This small molecule binds to this protein.
Small molecule (SMILES): Cc1ccncc1NC(=O)C1[C@H]2CCCC[C@@H]12

Binding-site contacts:
Ligand atom C9 contacts residue ASP187 of chain 2.A at 4.0 Å.
Ligand atom C4 contacts residue MET165 of chain 2.A at 3.7 Å (hydrophobic).
Ligand atom C9 contacts residue HIS41 of chain 2.A at 3.7 Å.
Ligand atom C5 contacts residue CYS145 of chain 2.A at 3.7 Å (hydrophobic).
Ligand atom C4 contacts residue GLU166 of chain 2.A at 3.5 Å.
Ligand atom C6 contacts residue GLU166 of chain 2.A at 3.8 Å.
Ligand atom N contacts residue SER144 of chain 2.A at 4.0 Å.
Ligand atom C8 contacts residue HIS164 of chain 2.A at 3.7 Å.
Ligand atom C13 contacts residue GLN189 of chain 2.A at 4.0 Å.
Ligand atom O contacts residue MET165 of chain 2.A at 3.4 Å.
Ligand atom C7 contacts residue HIS164 of chain 2.A at 3.6 Å.
Ligand atom C8 contacts residue MET165 of chain 2.A at 3.8 Å (hydrophobic).
Ligand atom C2 contacts residue GLU166 of chain 2.A at 3.8 Å.
Ligand atom N1 contacts residue CYS145 of chain 2.A at 3.6 Å.
Ligand atom C4 contacts residue HIS163 of chain 2.A at 3.2 Å.
Ligand atom C5 contacts residue GLU166 of chain 2.A at 4.0 Å.
Ligand atom C10 contacts residue TYR54 of chain 2.A at 4.0 Å (hydrophobic).
Ligand atom C3 contacts residue HIS163 of chain 2.A at 4.0 Å.
Ligand atom C10 contacts residue HIS41 of chain 2.A at 3.5 Å.
Ligand atom N1 contacts residue HIS164 of chain 2.A at 3.7 Å.
Ligand atom C11 contacts residue MET49 of chain 2.A at 3.8 Å (hydrophobic).
Ligand atom N contacts residue HIS163 of chain 2.A at 2.8 Å (h-bond).
Ligand atom C9 contacts residue HIS164 of chain 2.A at 3.8 Å.
Ligand atom C1 contacts residue ASN142 of chain 2.A at 4.0 Å.
Ligand atom O contacts residue GLU166 of chain 2.A at 2.9 Å (salt-bridge).
Ligand atom C2 contacts residue LEU141 of chain 2.A at 3.6 Å (hydrophobic).
Ligand atom C10 contacts residue ASP187 of chain 2.A at 3.8 Å.
Ligand atom N contacts residue MET165 of chain 2.A at 4.1 Å.
Ligand atom C4 contacts residue CYS145 of chain 2.A at 3.5 Å (hydrophobic).
Ligand atom C6 contacts residue HIS164 of chain 2.A at 3.6 Å.
Ligand atom N contacts residue GLU166 of chain 2.A at 3.6 Å.
Ligand atom C6 contacts residue MET165 of chain 2.A at 3.8 Å (hydrophobic).
Ligand atom C3 contacts residue LEU141 of chain 2.A at 3.7 Å (hydrophobic).
Ligand atom C11 contacts residue GLN189 of chain 2.A at 4.0 Å.
Ligand atom N contacts residue PHE140 of chain 2.A at 3.8 Å.
Ligand atom C3 contacts residue PHE140 of chain 2.A at 3.3 Å (hydrophobic).
Ligand atom C contacts residue ASN142 of chain 2.A at 3.4 Å.
Ligand atom C2 contacts residue ASN142 of chain 2.A at 3.5 Å.
Ligand atom C3 contacts residue GLU166 of chain 2.A at 3.7 Å.
Ligand atom C12 contacts residue MET49 of chain 2.A at 3.9 Å (hydrophobic).

Sequence of chain 2.A:
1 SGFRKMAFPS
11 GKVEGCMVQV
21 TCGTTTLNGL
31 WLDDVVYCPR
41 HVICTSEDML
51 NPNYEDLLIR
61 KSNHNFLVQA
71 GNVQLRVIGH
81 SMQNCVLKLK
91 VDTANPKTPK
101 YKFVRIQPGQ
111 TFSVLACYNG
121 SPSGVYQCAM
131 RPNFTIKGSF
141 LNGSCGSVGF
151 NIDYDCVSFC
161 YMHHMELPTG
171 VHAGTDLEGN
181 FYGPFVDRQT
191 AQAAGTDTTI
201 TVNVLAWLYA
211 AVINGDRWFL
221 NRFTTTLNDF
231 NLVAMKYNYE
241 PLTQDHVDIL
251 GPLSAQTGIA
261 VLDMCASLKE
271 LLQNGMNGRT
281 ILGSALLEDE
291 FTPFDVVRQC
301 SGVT